The small molecule below binds the protein below.
Small molecule (SMILES): Nc1ncnc2c1ncn2[C@@H]1O[C@H](CO[P](=O)(O)O[P](=O)(O)OC[C@H]2O[C@@H](O)[C@H](O)[C@@H]2O)[C@@H](O)[C@H]1O

Binding-site contacts:
Ligand atom N1 contacts residue MET189 of chain 1.C at 3.8 Å.
Ligand atom C5 contacts residue ALA151 of chain 1.C at 3.7 Å (hydrophobic).
Ligand atom N9 contacts residue PHE268 of chain 1.C at 3.5 Å.
Ligand atom O1B contacts residue GLY298 of chain 1.C at 3.4 Å.
Ligand atom O3D contacts residue ILE272 of chain 1.C at 3.8 Å.
Ligand atom C1D contacts residue GLY149 of chain 1.C at 3.3 Å.
Ligand atom O2B contacts residue THR301 of chain 1.C at 3.4 Å.
Ligand atom N1 contacts residue THR184 of chain 1.C at 3.0 Å (h-bond).
Ligand atom O2A contacts residue GLY298 of chain 1.C at 3.3 Å.
Ligand atom C4 contacts residue PHE268 of chain 1.C at 3.4 Å (hydrophobic).
Ligand atom O1A contacts residue GLY150 of chain 1.C at 3.8 Å.
Ligand atom O2' contacts residue PHE268 of chain 1.C at 3.8 Å.
Ligand atom O2B contacts residue GLY149 of chain 1.C at 3.7 Å.
Ligand atom O1A contacts residue ALA151 of chain 1.C at 2.8 Å (h-bond).
Ligand atom C6 contacts residue THR184 of chain 1.C at 3.8 Å.
Ligand atom N3 contacts residue ALA151 of chain 1.C at 3.5 Å.
Ligand atom O1B contacts residue GLY300 of chain 1.C at 3.4 Å (h-bond).
Ligand atom O2B contacts residue GLY298 of chain 1.C at 3.2 Å (h-bond).
Ligand atom C2 contacts residue ALA151 of chain 1.C at 3.5 Å (hydrophobic).
Ligand atom C5 contacts residue PHE268 of chain 1.C at 3.5 Å (hydrophobic).
Ligand atom C1' contacts residue PHE268 of chain 1.C at 3.9 Å (hydrophobic).
Ligand atom O4D contacts residue GLY149 of chain 1.C at 3.0 Å (h-bond).
Ligand atom N3 contacts residue PHE268 of chain 1.C at 3.5 Å.
Ligand atom C8 contacts residue PHE268 of chain 1.C at 3.5 Å (hydrophobic).
Ligand atom O1D contacts residue THR148 of chain 1.C at 2.8 Å (h-bond).
Ligand atom C2D contacts residue ARG275 of chain 1.C at 3.9 Å.
Ligand atom C2D contacts residue THR148 of chain 1.C at 3.5 Å.
Ligand atom N6 contacts residue THR184 of chain 1.C at 3.9 Å.
Ligand atom O2D contacts residue ARG275 of chain 1.C at 3.1 Å (salt-bridge).
Ligand atom O4D contacts residue THR301 of chain 1.C at 3.8 Å.
Ligand atom O1B contacts residue PRO299 of chain 1.C at 3.4 Å (h-bond).
Ligand atom O1A contacts residue ARG152 of chain 1.C at 3.3 Å (salt-bridge).
Ligand atom O1D contacts residue GLY149 of chain 1.C at 2.7 Å (h-bond).
Ligand atom C4 contacts residue ALA151 of chain 1.C at 3.6 Å (hydrophobic).
Ligand atom C5D contacts residue THR301 of chain 1.C at 3.7 Å.
Ligand atom C6 contacts residue ALA151 of chain 1.C at 3.6 Å (hydrophobic).
Ligand atom C2 contacts residue THR184 of chain 1.C at 3.7 Å.
Ligand atom C1D contacts residue THR148 of chain 1.C at 3.8 Å.
Ligand atom N7 contacts residue PHE268 of chain 1.C at 3.6 Å.
Ligand atom N1 contacts residue ALA151 of chain 1.C at 3.5 Å.

Sequence of chain 1.C:
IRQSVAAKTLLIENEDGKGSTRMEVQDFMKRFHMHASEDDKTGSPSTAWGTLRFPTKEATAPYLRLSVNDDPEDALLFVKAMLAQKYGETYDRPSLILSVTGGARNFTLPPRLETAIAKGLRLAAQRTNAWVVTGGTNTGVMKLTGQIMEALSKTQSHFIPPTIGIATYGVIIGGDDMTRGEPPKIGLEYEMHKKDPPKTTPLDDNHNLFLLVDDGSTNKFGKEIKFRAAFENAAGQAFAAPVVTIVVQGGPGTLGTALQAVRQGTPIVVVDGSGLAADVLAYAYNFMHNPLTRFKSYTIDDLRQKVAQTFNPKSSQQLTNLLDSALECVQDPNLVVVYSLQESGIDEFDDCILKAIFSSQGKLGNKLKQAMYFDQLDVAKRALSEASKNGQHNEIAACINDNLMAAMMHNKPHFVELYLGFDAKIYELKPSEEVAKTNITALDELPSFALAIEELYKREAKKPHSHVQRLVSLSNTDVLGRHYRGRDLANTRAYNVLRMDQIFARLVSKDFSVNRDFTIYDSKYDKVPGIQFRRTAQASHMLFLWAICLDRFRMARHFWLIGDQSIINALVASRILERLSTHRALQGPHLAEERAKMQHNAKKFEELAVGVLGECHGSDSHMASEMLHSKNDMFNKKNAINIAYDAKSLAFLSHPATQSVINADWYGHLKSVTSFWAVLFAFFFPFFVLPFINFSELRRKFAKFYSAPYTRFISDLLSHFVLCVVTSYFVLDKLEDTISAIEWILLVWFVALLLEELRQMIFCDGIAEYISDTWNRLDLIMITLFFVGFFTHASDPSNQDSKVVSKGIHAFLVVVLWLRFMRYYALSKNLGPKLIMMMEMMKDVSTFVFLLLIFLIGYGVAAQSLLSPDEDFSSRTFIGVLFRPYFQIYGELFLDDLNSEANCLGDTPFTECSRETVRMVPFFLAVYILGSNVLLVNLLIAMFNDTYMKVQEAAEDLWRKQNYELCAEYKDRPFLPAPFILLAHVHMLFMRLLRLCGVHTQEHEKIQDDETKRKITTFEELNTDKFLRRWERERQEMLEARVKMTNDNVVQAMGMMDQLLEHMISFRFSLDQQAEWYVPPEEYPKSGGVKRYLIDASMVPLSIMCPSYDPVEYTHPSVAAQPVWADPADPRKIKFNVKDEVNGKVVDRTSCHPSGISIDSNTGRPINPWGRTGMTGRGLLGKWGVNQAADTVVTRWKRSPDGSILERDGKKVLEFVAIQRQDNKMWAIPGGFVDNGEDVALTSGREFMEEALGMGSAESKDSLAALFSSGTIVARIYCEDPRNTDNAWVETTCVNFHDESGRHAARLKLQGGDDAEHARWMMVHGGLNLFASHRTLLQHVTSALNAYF